A small-molecule ligand and the protein it binds are described below.
Small molecule (SMILES): C[C@@H]1CC[C@@]2(OC1)O[C@H]1[C@@H](O)[C@H]3[C@@H]4CC[C@H]5C[C@@H](O[C@@H]6O[C@H](CO)[C@H](O[C@@H]7O[C@H](CO)[C@@H](O)[C@H](O[C@@H]8OC[C@@H](O)[C@H](O)[C@H]8O)[C@H]7O[C@@H]7O[C@H](CO)[C@H](O)[C@H](O[C@@H]8O[C@H](CO)[C@@H](O)[C@H](O)[C@H]8O)[C@H]7O)[C@H](O)[C@H]6O)[C@H](O)C[C@]5(C)[C@H]4CC[C@]3(C)[C@H]1[C@@H]2C

Binding-site contacts:
Ligand atom C08 contacts residue GLN172 of chain 1.A at 3.5 Å.
Ligand atom C80 contacts residue AJP1 of chain 1.C at 3.8 Å.
Ligand atom C85 contacts residue AJP1 of chain 1.D at 4.1 Å.
Ligand atom C17 contacts residue AJP1 of chain 1.E at 4.2 Å.
Ligand atom C13 contacts residue LEU173 of chain 1.A at 4.1 Å (hydrophobic).
Ligand atom C03 contacts residue AJP1 of chain 1.C at 3.9 Å.
Ligand atom O09 contacts residue ALA386 of chain 1.A at 3.8 Å.
Ligand atom C30 contacts residue ARG381 of chain 1.A at 3.9 Å.
Ligand atom O82 contacts residue AJP1 of chain 1.E at 4.1 Å.
Ligand atom C02 contacts residue AJP1 of chain 1.D at 4.2 Å.
Ligand atom O82 contacts residue AJP1 of chain 1.C at 3.5 Å.
Ligand atom C83 contacts residue AJP1 of chain 1.D at 4.0 Å.
Ligand atom C01 contacts residue ALA386 of chain 1.A at 3.9 Å (hydrophobic).
Ligand atom C32 contacts residue ARG381 of chain 1.A at 3.6 Å.
Ligand atom C29 contacts residue AJP1 of chain 1.E at 4.1 Å.
Ligand atom C01 contacts residue ALA390 of chain 1.A at 3.5 Å (hydrophobic).
Ligand atom C24 contacts residue AJP1 of chain 1.C at 4.0 Å.
Ligand atom C81 contacts residue AJP1 of chain 1.C at 3.9 Å.
Ligand atom C83 contacts residue GLN172 of chain 1.A at 3.9 Å.
Ligand atom O25 contacts residue AJP1 of chain 1.C at 3.1 Å (h-bond).
Ligand atom C30 contacts residue AJP1 of chain 1.E at 3.6 Å.
Ligand atom C08 contacts residue ALA386 of chain 1.A at 4.1 Å (hydrophobic).
Ligand atom C07 contacts residue GLN172 of chain 1.A at 3.5 Å.
Ligand atom C85 contacts residue VAL169 of chain 1.A at 4.0 Å (hydrophobic).
Ligand atom C22 contacts residue AJP1 of chain 1.C at 3.8 Å.
Ligand atom C04 contacts residue AJP1 of chain 1.C at 3.6 Å.
Ligand atom C17 contacts residue TYR383 of chain 1.A at 4.0 Å (hydrophobic).
Ligand atom C18 contacts residue AJP1 of chain 1.E at 3.9 Å.
Ligand atom C01 contacts residue ALA389 of chain 1.A at 3.7 Å (hydrophobic).
Ligand atom C02 contacts residue AJP1 of chain 1.C at 4.2 Å.
Ligand atom O34 contacts residue AJP1 of chain 1.E at 4.0 Å.
Ligand atom C83 contacts residue VAL169 of chain 1.A at 4.1 Å (hydrophobic).
Ligand atom C19 contacts residue TYR383 of chain 1.A at 4.3 Å (hydrophobic).
Ligand atom C14 contacts residue AJP1 of chain 1.D at 4.1 Å.
Ligand atom C26 contacts residue AJP1 of chain 1.C at 3.8 Å.
Ligand atom C27 contacts residue AJP1 of chain 1.C at 4.3 Å.
Ligand atom O78 contacts residue AJP1 of chain 1.C at 3.5 Å (h-bond).
Ligand atom C10 contacts residue AJP1 of chain 1.E at 4.0 Å.
Ligand atom O79 contacts residue AJP1 of chain 1.D at 3.0 Å (h-bond).
Ligand atom C23 contacts residue AJP1 of chain 1.C at 3.8 Å.

Sequence of chain 1.A:
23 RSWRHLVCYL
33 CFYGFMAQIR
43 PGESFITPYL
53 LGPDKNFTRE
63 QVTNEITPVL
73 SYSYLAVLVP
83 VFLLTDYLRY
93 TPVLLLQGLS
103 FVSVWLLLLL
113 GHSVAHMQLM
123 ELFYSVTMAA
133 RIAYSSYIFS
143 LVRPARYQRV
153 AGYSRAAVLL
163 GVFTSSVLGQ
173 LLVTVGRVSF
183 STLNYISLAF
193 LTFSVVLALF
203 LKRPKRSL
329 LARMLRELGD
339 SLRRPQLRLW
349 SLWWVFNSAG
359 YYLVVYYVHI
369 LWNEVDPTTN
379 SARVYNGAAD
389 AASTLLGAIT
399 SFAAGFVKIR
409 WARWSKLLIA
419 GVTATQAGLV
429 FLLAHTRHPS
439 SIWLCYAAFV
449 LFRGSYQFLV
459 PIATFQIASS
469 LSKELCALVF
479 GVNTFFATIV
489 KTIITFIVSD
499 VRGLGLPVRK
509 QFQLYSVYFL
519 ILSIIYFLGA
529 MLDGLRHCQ